Sequence of chain 16.A:
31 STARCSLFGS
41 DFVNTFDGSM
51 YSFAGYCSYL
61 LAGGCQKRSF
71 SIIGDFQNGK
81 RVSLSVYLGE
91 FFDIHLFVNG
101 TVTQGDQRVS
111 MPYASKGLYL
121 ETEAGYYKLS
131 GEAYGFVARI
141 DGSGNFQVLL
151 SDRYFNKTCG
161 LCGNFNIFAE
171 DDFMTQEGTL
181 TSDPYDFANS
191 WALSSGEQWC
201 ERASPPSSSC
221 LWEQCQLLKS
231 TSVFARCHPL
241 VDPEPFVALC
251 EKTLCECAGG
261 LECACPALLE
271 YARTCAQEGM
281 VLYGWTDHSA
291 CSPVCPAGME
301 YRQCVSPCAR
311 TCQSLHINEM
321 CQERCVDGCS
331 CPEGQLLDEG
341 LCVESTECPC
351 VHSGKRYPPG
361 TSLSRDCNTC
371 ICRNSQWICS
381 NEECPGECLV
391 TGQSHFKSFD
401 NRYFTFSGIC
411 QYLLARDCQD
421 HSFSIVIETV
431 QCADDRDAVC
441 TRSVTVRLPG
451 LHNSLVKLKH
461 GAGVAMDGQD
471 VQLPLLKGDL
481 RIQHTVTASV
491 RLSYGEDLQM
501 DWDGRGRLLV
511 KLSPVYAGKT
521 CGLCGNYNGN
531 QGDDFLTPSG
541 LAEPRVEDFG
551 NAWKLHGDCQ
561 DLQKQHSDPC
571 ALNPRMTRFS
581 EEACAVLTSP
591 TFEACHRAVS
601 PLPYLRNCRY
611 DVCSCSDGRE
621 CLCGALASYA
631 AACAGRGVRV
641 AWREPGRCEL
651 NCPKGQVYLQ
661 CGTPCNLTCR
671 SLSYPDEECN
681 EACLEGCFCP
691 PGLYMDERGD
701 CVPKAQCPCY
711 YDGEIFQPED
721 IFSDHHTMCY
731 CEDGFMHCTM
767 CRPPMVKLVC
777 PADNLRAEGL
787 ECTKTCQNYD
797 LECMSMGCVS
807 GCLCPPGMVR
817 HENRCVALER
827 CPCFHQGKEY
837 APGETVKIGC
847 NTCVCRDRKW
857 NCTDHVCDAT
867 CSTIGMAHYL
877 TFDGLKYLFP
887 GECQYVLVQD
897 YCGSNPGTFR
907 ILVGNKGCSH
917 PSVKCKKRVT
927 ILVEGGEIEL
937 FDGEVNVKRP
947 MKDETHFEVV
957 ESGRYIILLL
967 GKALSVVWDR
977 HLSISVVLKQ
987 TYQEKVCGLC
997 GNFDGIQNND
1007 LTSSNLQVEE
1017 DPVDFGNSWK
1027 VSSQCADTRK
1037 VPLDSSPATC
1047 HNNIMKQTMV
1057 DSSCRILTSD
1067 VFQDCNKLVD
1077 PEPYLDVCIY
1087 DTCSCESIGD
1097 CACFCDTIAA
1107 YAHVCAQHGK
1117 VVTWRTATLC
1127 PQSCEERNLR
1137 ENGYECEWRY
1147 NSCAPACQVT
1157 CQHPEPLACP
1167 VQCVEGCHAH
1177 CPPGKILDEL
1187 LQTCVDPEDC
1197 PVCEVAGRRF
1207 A

The small molecule below binds the protein below.
Small molecule (SMILES): CC(=O)N[C@@H]1[C@@H](O)[C@H](O)[C@@H](CO)O[C@H]1O

Binding-site contacts:
Ligand atom C3 contacts residue ASN156 of chain 16.A at 3.8 Å.
Ligand atom C2 contacts residue ASN156 of chain 16.A at 2.4 Å.
Ligand atom O5 contacts residue ASN156 of chain 16.A at 2.3 Å (h-bond).
Ligand atom N2 contacts residue ASN156 of chain 16.A at 2.9 Å (h-bond).
Ligand atom C5 contacts residue ASN156 of chain 16.A at 3.6 Å.
Ligand atom C7 contacts residue ASN156 of chain 16.A at 3.5 Å.
Ligand atom O7 contacts residue ASN156 of chain 16.A at 3.7 Å.
Ligand atom C8 contacts residue ASN166 of chain 16.A at 4.0 Å.
Ligand atom C1 contacts residue ASN156 of chain 16.A at 1.4 Å.
Ligand atom C4 contacts residue ASN156 of chain 16.A at 4.2 Å.